A small-molecule ligand and the protein it binds are described below.
Small molecule (SMILES): C=C(N[C@H](CSC[C@H](NC1CCCC1)C(=O)NCc1cccnc1)Cc1ccccc1)OC(C)(C)C

Binding-site contacts:
Ligand atom C20 contacts residue ILE281 of chain 2.A at 3.8 Å (hydrophobic).
Ligand atom C27 contacts residue HEM1 of chain 2.B at 3.1 Å.
Ligand atom O21 contacts residue ILE281 of chain 2.A at 3.6 Å.
Ligand atom C16 contacts residue PHE193 of chain 2.A at 3.4 Å (hydrophobic).
Ligand atom C19 contacts residue PHE284 of chain 2.A at 3.5 Å (hydrophobic).
Ligand atom C23 contacts residue PHE284 of chain 2.A at 3.6 Å (hydrophobic).
Ligand atom C23 contacts residue ILE281 of chain 2.A at 3.9 Å (hydrophobic).
Ligand atom C03 contacts residue PHE195 of chain 2.A at 3.4 Å (hydrophobic).
Ligand atom C29 contacts residue HEM1 of chain 2.B at 2.8 Å.
Ligand atom C07 contacts residue PHE195 of chain 2.A at 3.5 Å (hydrophobic).
Ligand atom C34 contacts residue HEM1 of chain 2.B at 3.9 Å.
Ligand atom C33 contacts residue HEM1 of chain 2.B at 3.5 Å.
Ligand atom C10 contacts residue ILE100 of chain 2.A at 3.7 Å (hydrophobic).
Ligand atom C29 contacts residue ALA285 of chain 2.A at 3.5 Å (hydrophobic).
Ligand atom C12 contacts residue ILE281 of chain 2.A at 3.8 Å (hydrophobic).
Ligand atom C12 contacts residue ILE100 of chain 2.A at 3.8 Å (hydrophobic).
Ligand atom S11 contacts residue ILE100 of chain 2.A at 3.6 Å.
Ligand atom C20 contacts residue SER99 of chain 2.A at 3.7 Å.
Ligand atom S11 contacts residue PHE88 of chain 2.A at 3.7 Å.
Ligand atom C18 contacts residue PHE284 of chain 2.A at 3.3 Å (hydrophobic).
Ligand atom C24 contacts residue ALA285 of chain 2.A at 3.4 Å (hydrophobic).
Ligand atom C15 contacts residue PHE284 of chain 2.A at 4.0 Å (hydrophobic).
Ligand atom O21 contacts residue SER99 of chain 2.A at 2.7 Å (h-bond).
Ligand atom C19 contacts residue PHE221 of chain 2.A at 3.3 Å (hydrophobic).
Ligand atom C26 contacts residue THR289 of chain 2.A at 3.5 Å.
Ligand atom C25 contacts residue PHE284 of chain 2.A at 3.2 Å (hydrophobic).
Ligand atom C15 contacts residue PHE221 of chain 2.A at 3.9 Å (hydrophobic).
Ligand atom C17 contacts residue LEU191 of chain 2.A at 3.4 Å (hydrophobic).
Ligand atom C30 contacts residue ARG85 of chain 2.A at 3.4 Å.
Ligand atom C23 contacts residue ALA285 of chain 2.A at 3.4 Å (hydrophobic).
Ligand atom N14 contacts residue PHE284 of chain 2.A at 3.5 Å.
Ligand atom C01 contacts residue PHE193 of chain 2.A at 3.7 Å (hydrophobic).
Ligand atom C01 contacts residue PHE195 of chain 2.A at 3.8 Å (hydrophobic).
Ligand atom C04 contacts residue ARG192 of chain 2.A at 3.6 Å.
Ligand atom N22 contacts residue PHE284 of chain 2.A at 3.2 Å.
Ligand atom C18 contacts residue PHE221 of chain 2.A at 3.6 Å (hydrophobic).
Ligand atom C17 contacts residue PHE284 of chain 2.A at 3.6 Å (hydrophobic).
Ligand atom N28 contacts residue HEM1 of chain 2.B at 2.1 Å.
Ligand atom C12 contacts residue SER99 of chain 2.A at 3.8 Å.
Ligand atom C27 contacts residue THR289 of chain 2.A at 3.8 Å.

Sequence of chain 2.A:
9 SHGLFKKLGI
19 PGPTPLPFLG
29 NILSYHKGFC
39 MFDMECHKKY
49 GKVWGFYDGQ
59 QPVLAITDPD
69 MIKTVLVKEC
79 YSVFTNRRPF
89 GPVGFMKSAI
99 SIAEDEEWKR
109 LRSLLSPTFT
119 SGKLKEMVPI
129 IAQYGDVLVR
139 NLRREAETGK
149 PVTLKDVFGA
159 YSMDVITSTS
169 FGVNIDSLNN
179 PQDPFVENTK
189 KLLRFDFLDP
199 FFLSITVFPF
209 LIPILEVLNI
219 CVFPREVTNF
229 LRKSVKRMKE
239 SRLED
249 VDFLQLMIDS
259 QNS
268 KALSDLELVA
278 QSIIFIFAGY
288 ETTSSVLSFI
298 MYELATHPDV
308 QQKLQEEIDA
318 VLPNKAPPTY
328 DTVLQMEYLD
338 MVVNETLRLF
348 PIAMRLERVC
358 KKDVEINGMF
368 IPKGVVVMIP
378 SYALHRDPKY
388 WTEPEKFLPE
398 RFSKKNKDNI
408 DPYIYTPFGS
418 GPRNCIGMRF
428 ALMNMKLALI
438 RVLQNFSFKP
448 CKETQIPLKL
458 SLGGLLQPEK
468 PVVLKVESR